Binding-site contacts:
Ligand atom C30 contacts residue ASP152 of chain 1.B at 3.0 Å.
Ligand atom C31 contacts residue ASP152 of chain 1.B at 3.6 Å.
Ligand atom C39 contacts residue MET102 of chain 1.B at 3.4 Å (hydrophobic).
Ligand atom C15 contacts residue LEU155 of chain 1.B at 3.5 Å (hydrophobic).
Ligand atom C22 contacts residue ILE43 of chain 1.B at 3.4 Å (hydrophobic).
Ligand atom N20 contacts residue ALA56 of chain 1.B at 3.7 Å.
Ligand atom C24 contacts residue ILE168 of chain 1.B at 3.6 Å (hydrophobic).
Ligand atom C19 contacts residue MET102 of chain 1.B at 3.5 Å (hydrophobic).
Ligand atom S25 contacts residue ILE35 of chain 1.B at 3.5 Å.
Ligand atom C21 contacts residue ILE43 of chain 1.B at 3.6 Å (hydrophobic).
Ligand atom C29 contacts residue ASP152 of chain 1.B at 3.5 Å.
Ligand atom C39 contacts residue MET100 of chain 1.B at 3.7 Å (hydrophobic).
Ligand atom C19 contacts residue ALA56 of chain 1.B at 3.4 Å (hydrophobic).
Ligand atom N14 contacts residue LEU105 of chain 1.B at 2.8 Å (h-bond).
Ligand atom C35 contacts residue ALA56 of chain 1.B at 3.7 Å (hydrophobic).
Ligand atom C12 contacts residue LEU105 of chain 1.B at 3.3 Å (hydrophobic).
Ligand atom C08 contacts residue LEU105 of chain 1.B at 3.6 Å (hydrophobic).
Ligand atom C11 contacts residue LEU105 of chain 1.B at 2.9 Å (hydrophobic).
Ligand atom C11 contacts residue GLY106 of chain 1.B at 3.4 Å.
Ligand atom N20 contacts residue LEU105 of chain 1.B at 2.9 Å (h-bond).
Ligand atom S25 contacts residue ILE168 of chain 1.B at 3.5 Å.
Ligand atom C35 contacts residue ILE43 of chain 1.B at 3.4 Å (hydrophobic).
Ligand atom C37 contacts residue LYS58 of chain 1.B at 3.4 Å.
Ligand atom C12 contacts residue GLY106 of chain 1.B at 3.5 Å.
Ligand atom N14 contacts residue LEU104 of chain 1.B at 3.6 Å.
Ligand atom C18 contacts residue MET102 of chain 1.B at 3.5 Å (hydrophobic).
Ligand atom C19 contacts residue GLU103 of chain 1.B at 3.5 Å.
Ligand atom C32 contacts residue SER37 of chain 1.B at 2.8 Å.
Ligand atom C08 contacts residue LEU158 of chain 1.B at 3.3 Å (hydrophobic).
Ligand atom C37 contacts residue MET102 of chain 1.B at 3.7 Å (hydrophobic).
Ligand atom C33 contacts residue SER37 of chain 1.B at 2.9 Å.
Ligand atom N23 contacts residue ILE43 of chain 1.B at 3.2 Å.
Ligand atom C24 contacts residue ILE43 of chain 1.B at 3.7 Å (hydrophobic).
Ligand atom C18 contacts residue ALA56 of chain 1.B at 3.6 Å (hydrophobic).
Ligand atom F38 contacts residue MET100 of chain 1.B at 3.2 Å.
Ligand atom F38 contacts residue MET102 of chain 1.B at 3.5 Å.
Ligand atom C34 contacts residue ILE43 of chain 1.B at 3.7 Å (hydrophobic).
Ligand atom F38 contacts residue LYS58 of chain 1.B at 3.5 Å.
Ligand atom C16 contacts residue LEU155 of chain 1.B at 3.4 Å (hydrophobic).
Ligand atom C03 contacts residue PRO107 of chain 1.B at 3.6 Å (hydrophobic).

Sequence of chain 1.B:
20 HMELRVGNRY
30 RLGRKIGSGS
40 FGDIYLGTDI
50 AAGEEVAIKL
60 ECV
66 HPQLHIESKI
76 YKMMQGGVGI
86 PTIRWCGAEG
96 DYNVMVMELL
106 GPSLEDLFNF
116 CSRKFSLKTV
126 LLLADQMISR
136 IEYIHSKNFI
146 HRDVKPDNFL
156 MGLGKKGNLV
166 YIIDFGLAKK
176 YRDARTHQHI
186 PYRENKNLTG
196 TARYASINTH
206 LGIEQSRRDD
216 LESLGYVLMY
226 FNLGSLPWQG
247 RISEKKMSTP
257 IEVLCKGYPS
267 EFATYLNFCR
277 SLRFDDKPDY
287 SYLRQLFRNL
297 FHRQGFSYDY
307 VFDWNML

This protein binds this small molecule.
Small molecule (SMILES): COc1ccc(OC)c(CCC(=O)Nc2cc(-c3sc(/N=N/c4ccccc4)nc3-c3ccc(F)cc3)ccn2)c1